Sequence of chain 1.A:
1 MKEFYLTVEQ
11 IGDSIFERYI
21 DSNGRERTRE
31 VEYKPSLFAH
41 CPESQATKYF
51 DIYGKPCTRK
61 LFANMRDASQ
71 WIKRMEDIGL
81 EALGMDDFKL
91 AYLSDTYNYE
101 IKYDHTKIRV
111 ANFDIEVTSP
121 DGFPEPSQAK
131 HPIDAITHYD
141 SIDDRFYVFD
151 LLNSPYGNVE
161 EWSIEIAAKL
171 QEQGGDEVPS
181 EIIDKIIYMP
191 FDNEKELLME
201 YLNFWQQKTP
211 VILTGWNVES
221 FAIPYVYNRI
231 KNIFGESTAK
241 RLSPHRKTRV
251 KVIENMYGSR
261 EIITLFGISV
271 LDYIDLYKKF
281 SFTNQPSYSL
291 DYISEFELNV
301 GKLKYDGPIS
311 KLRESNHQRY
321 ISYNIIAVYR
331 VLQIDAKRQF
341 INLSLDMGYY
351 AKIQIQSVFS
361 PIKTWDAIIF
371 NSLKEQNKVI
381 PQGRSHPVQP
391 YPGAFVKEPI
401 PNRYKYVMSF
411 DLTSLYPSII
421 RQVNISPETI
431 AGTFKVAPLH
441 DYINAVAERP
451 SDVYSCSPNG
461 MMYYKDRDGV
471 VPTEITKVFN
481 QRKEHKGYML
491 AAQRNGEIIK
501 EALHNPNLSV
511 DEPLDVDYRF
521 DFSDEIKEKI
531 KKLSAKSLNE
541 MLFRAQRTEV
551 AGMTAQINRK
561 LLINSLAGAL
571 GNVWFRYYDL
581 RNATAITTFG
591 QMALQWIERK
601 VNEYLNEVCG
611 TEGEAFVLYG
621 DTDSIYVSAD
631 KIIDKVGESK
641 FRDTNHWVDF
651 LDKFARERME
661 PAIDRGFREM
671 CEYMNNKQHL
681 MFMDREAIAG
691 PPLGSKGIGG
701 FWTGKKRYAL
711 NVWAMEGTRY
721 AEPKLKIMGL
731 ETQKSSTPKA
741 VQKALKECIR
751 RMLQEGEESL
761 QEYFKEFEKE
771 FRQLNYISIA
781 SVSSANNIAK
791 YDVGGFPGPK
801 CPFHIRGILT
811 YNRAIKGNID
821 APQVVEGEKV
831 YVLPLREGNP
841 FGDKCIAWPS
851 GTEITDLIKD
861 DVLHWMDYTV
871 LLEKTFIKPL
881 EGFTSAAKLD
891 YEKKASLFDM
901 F

A small-molecule ligand and the protein it binds are described below.
Small molecule (SMILES): Nc1nc2c(ncn2[C@H]2C[C@H](O)[C@@H](CO[P](=O)(O)N[P](=O)(O)OP(=O)(O)O)O2)c(=O)[nH]1

Binding-site contacts:
Ligand atom N2 contacts residue ASN564 of chain 1.A at 3.5 Å (h-bond).
Ligand atom O3' contacts residue PRO417 of chain 1.A at 3.8 Å.
Ligand atom C2 contacts residue ASN564 of chain 1.A at 3.9 Å.
Ligand atom C2' contacts residue TYR416 of chain 1.A at 3.5 Å (hydrophobic).
Ligand atom C4' contacts residue THR622 of chain 1.A at 3.8 Å.
Ligand atom O2B contacts residue GOL1 of chain 1.N at 3.4 Å (h-bond).
Ligand atom C8 contacts residue ASN564 of chain 1.A at 3.8 Å.
Ligand atom PG contacts residue LYS560 of chain 1.A at 3.9 Å.
Ligand atom PG contacts residue CA1 of chain 1.H at 3.5 Å.
Ligand atom O1A contacts residue LYS560 of chain 1.A at 3.1 Å.
Ligand atom N7 contacts residue ASN564 of chain 1.A at 3.6 Å.
Ligand atom N3A contacts residue GOL1 of chain 1.N at 3.3 Å.
Ligand atom C5 contacts residue GOL1 of chain 1.N at 3.6 Å.
Ligand atom O2A contacts residue LYS560 of chain 1.A at 3.0 Å (salt-bridge).
Ligand atom C3' contacts residue ASN564 of chain 1.A at 3.8 Å.
Ligand atom O3' contacts residue ASN564 of chain 1.A at 3.6 Å.
Ligand atom C5 contacts residue ASN564 of chain 1.A at 3.8 Å.
Ligand atom C5' contacts residue ASP623 of chain 1.A at 3.5 Å.
Ligand atom O3B contacts residue CA1 of chain 1.H at 2.4 Å.
Ligand atom O1G contacts residue CA1 of chain 1.H at 3.1 Å.
Ligand atom PA contacts residue CA1 of chain 1.H at 3.4 Å.
Ligand atom O5' contacts residue CA1 of chain 1.H at 4.0 Å.
Ligand atom PA contacts residue LYS560 of chain 1.A at 3.8 Å.
Ligand atom O3' contacts residue TYR416 of chain 1.A at 2.9 Å (h-bond).
Ligand atom O1A contacts residue ASN564 of chain 1.A at 2.9 Å (h-bond).
Ligand atom O6 contacts residue GOL1 of chain 1.N at 3.1 Å (h-bond).
Ligand atom O3G contacts residue LYS560 of chain 1.A at 2.8 Å (salt-bridge).
Ligand atom N2 contacts residue GLY568 of chain 1.A at 3.9 Å.
Ligand atom O2A contacts residue ASP623 of chain 1.A at 3.3 Å (salt-bridge).
Ligand atom N3A contacts residue CA1 of chain 1.H at 4.0 Å.
Ligand atom O3' contacts residue LEU415 of chain 1.A at 3.4 Å (h-bond).
Ligand atom N7 contacts residue GOL1 of chain 1.N at 3.0 Å.
Ligand atom O4' contacts residue THR622 of chain 1.A at 3.4 Å.
Ligand atom C8 contacts residue GOL1 of chain 1.N at 3.9 Å.
Ligand atom O3G contacts residue SO41 of chain 1.I at 3.9 Å.
Ligand atom PB contacts residue CA1 of chain 1.H at 3.3 Å.
Ligand atom O1B contacts residue CA1 of chain 1.H at 3.1 Å.
Ligand atom O3B contacts residue LYS560 of chain 1.A at 3.6 Å (salt-bridge).
Ligand atom O2A contacts residue CA1 of chain 1.H at 2.2 Å.
Ligand atom C6 contacts residue GOL1 of chain 1.N at 3.6 Å.